Binding-site contacts:
Ligand atom N61 contacts residue LEU87 of chain 1.D at 3.6 Å.
Ligand atom O2' contacts residue THR108 of chain 1.C at 3.1 Å (h-bond).
Ligand atom P contacts residue THR107 of chain 1.D at 3.6 Å.
Ligand atom O2' contacts residue TYR18 of chain 1.C at 3.5 Å.
Ligand atom O1P1 contacts residue THR108 of chain 1.C at 3.4 Å.
Ligand atom O4'1 contacts residue PHE22 of chain 1.D at 3.5 Å.
Ligand atom O3' contacts residue THR108 of chain 1.C at 3.2 Å.
Ligand atom C2'1 contacts residue THR107 of chain 1.D at 3.2 Å.
Ligand atom O2'1 contacts residue THR108 of chain 1.D at 3.1 Å (h-bond).
Ligand atom O4' contacts residue TYR18 of chain 1.C at 3.4 Å.
Ligand atom N11 contacts residue PRO86 of chain 1.D at 3.1 Å (h-bond).
Ligand atom C2' contacts residue THR107 of chain 1.C at 3.5 Å.
Ligand atom O3'1 contacts residue THR108 of chain 1.D at 3.0 Å.
Ligand atom O1P1 contacts residue ASN21 of chain 1.D at 2.7 Å (h-bond).
Ligand atom C2 contacts residue PHE22 of chain 1.C at 3.4 Å (hydrophobic).
Ligand atom O4' contacts residue PHE22 of chain 1.C at 3.6 Å.
Ligand atom C41 contacts residue PHE22 of chain 1.D at 3.3 Å (hydrophobic).
Ligand atom N6 contacts residue PRO86 of chain 1.D at 3.3 Å.
Ligand atom O2P contacts residue THR107 of chain 1.D at 2.6 Å (h-bond).
Ligand atom C6 contacts residue PHE22 of chain 1.C at 3.5 Å (hydrophobic).
Ligand atom N1 contacts residue PHE22 of chain 1.C at 3.5 Å.
Ligand atom O2P1 contacts residue ASN21 of chain 1.D at 3.6 Å (h-bond).
Ligand atom C1' contacts residue TYR18 of chain 1.C at 3.6 Å (hydrophobic).
Ligand atom N3 contacts residue PHE22 of chain 1.C at 3.5 Å.
Ligand atom C4 contacts residue PHE22 of chain 1.C at 3.2 Å (hydrophobic).
Ligand atom N9 contacts residue PHE22 of chain 1.C at 3.5 Å.
Ligand atom O2' contacts residue THR107 of chain 1.C at 3.2 Å (h-bond).
Ligand atom O4'1 contacts residue TYR18 of chain 1.D at 3.4 Å.
Ligand atom O2'1 contacts residue THR107 of chain 1.D at 2.8 Å (h-bond).
Ligand atom O1P contacts residue ASN21 of chain 1.C at 2.6 Å (h-bond).
Ligand atom O1P contacts residue THR108 of chain 1.D at 3.3 Å.
Ligand atom N31 contacts residue PHE22 of chain 1.D at 3.4 Å.
Ligand atom N7 contacts residue PHE22 of chain 1.C at 3.6 Å.
Ligand atom C61 contacts residue PRO86 of chain 1.D at 3.2 Å (hydrophobic).
Ligand atom N91 contacts residue PHE22 of chain 1.D at 3.5 Å.
Ligand atom C5 contacts residue PHE22 of chain 1.C at 3.3 Å (hydrophobic).
Ligand atom N61 contacts residue PRO86 of chain 1.D at 2.5 Å (h-bond).
Ligand atom O2P1 contacts residue THR107 of chain 1.C at 2.6 Å (h-bond).
Ligand atom O2P contacts residue ASN21 of chain 1.C at 3.5 Å.
Ligand atom O1P1 contacts residue GLY17 of chain 1.D at 3.5 Å (h-bond).

Sequence of chain 1.C:
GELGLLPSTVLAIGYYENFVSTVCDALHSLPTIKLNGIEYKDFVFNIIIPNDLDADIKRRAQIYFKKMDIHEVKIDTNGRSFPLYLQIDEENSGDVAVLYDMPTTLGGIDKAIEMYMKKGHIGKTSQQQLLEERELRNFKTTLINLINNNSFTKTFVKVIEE

The small molecule below binds the protein below.
Small molecule (SMILES): Nc1ncnc2c1ncn2[C@@H]1O[C@@H]2CO[P](=O)(O)O[C@H]3[C@@H](O)[C@H](n4cnc5c(N)ncnc54)O[C@@H]3CO[P](=O)(O)O[C@H]2[C@H]1O

Sequence of chain 1.D:
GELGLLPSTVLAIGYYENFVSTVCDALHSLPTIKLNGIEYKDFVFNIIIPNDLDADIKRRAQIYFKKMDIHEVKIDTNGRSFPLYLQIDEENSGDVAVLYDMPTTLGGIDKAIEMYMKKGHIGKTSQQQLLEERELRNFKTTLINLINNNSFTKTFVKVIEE